Binding-site contacts:
Ligand atom C2 contacts residue LEU290 of chain 1.A at 3.9 Å (hydrophobic).
Ligand atom C2 contacts residue TYR147 of chain 1.A at 4.0 Å (hydrophobic).
Ligand atom N1 contacts residue ALA315 of chain 1.A at 4.0 Å.
Ligand atom C10 contacts residue TYR218 of chain 1.A at 4.1 Å (hydrophobic).
Ligand atom C9 contacts residue ALA315 of chain 1.A at 3.2 Å (hydrophobic).
Ligand atom C contacts residue SER61 of chain 1.A at 3.0 Å.
Ligand atom O1 contacts residue SER61 of chain 1.A at 2.6 Å (h-bond).
Ligand atom C contacts residue ALA315 of chain 1.A at 3.7 Å (hydrophobic).
Ligand atom S contacts residue ASN149 of chain 1.A at 3.9 Å.
Ligand atom C11 contacts residue TYR218 of chain 1.A at 4.0 Å (hydrophobic).
Ligand atom C12 contacts residue TYR218 of chain 1.A at 4.1 Å (hydrophobic).
Ligand atom S contacts residue SER61 of chain 1.A at 3.7 Å.
Ligand atom C12 contacts residue GLN117 of chain 1.A at 3.3 Å.
Ligand atom O2 contacts residue SER61 of chain 1.A at 2.8 Å (h-bond).
Ligand atom C9 contacts residue TYR218 of chain 1.A at 4.1 Å (hydrophobic).
Ligand atom C3 contacts residue LEU290 of chain 1.A at 3.6 Å (hydrophobic).
Ligand atom C8 contacts residue ALA315 of chain 1.A at 3.8 Å (hydrophobic).
Ligand atom O3 contacts residue ASN149 of chain 1.A at 2.8 Å (h-bond).
Ligand atom O contacts residue ALA315 of chain 1.A at 4.0 Å.
Ligand atom O contacts residue SER61 of chain 1.A at 3.7 Å.
Ligand atom O1 contacts residue ALA315 of chain 1.A at 2.7 Å (h-bond).
Ligand atom O2 contacts residue GLY60 of chain 1.A at 4.0 Å.
Ligand atom O3 contacts residue SER61 of chain 1.A at 3.9 Å.
Ligand atom N contacts residue SER61 of chain 1.A at 3.9 Å.
Ligand atom C1 contacts residue SER61 of chain 1.A at 3.4 Å.
Ligand atom O2 contacts residue ALA315 of chain 1.A at 3.6 Å (h-bond).
Ligand atom N contacts residue ALA315 of chain 1.A at 2.6 Å (h-bond).
Ligand atom C3 contacts residue LEU116 of chain 1.A at 3.6 Å (hydrophobic).
Ligand atom C4 contacts residue LEU290 of chain 1.A at 3.4 Å (hydrophobic).
Ligand atom C7 contacts residue ALA315 of chain 1.A at 4.0 Å (hydrophobic).
Ligand atom C4 contacts residue LEU116 of chain 1.A at 3.5 Å (hydrophobic).
Ligand atom C12 contacts residue ASN149 of chain 1.A at 3.8 Å.
Ligand atom N1 contacts residue TYR218 of chain 1.A at 3.6 Å.
Ligand atom C9 contacts residue THR316 of chain 1.A at 3.7 Å.
Ligand atom O1 contacts residue GLY314 of chain 1.A at 3.5 Å.
Ligand atom S contacts residue ALA315 of chain 1.A at 3.5 Å (h-bond).
Ligand atom O2 contacts residue LYS64 of chain 1.A at 3.9 Å.
Ligand atom O2 contacts residue TYR218 of chain 1.A at 3.1 Å.
Ligand atom O3 contacts residue GLN117 of chain 1.A at 3.5 Å (h-bond).
Ligand atom S contacts residue TYR218 of chain 1.A at 4.1 Å.

Sequence of chain 1.A:
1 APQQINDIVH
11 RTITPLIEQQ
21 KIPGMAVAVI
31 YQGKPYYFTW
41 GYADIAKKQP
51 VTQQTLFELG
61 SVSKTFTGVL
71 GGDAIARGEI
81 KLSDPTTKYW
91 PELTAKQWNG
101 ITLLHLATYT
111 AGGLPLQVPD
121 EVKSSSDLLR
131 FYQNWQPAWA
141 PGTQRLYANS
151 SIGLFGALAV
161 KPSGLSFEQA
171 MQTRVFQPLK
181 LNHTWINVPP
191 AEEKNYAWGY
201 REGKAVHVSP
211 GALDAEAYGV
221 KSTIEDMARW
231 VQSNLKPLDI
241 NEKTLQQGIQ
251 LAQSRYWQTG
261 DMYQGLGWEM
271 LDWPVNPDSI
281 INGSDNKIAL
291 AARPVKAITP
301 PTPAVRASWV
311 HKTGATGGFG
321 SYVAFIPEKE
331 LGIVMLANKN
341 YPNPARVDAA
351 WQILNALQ

This protein binds this small molecule.
Small molecule (SMILES): O=C(O)[C@@H]1CCCCCC[C@@H]1NS(=O)(=O)N1CCCC1